This small molecule binds to this protein.
Small molecule (SMILES): O=[N+]([O-])c1ccc(O)cc1

Binding-site contacts:
Ligand atom C5 contacts residue TYR122 of chain 1.C at 3.6 Å (hydrophobic).
Ligand atom C5 contacts residue TYR78 of chain 1.C at 3.5 Å (hydrophobic).
Ligand atom C4 contacts residue TYR78 of chain 1.C at 3.7 Å (hydrophobic).
Ligand atom C3 contacts residue TYR122 of chain 1.C at 4.0 Å (hydrophobic).
Ligand atom C5 contacts residue TRP123 of chain 1.C at 4.2 Å (hydrophobic).
Ligand atom O2 contacts residue TYR122 of chain 1.C at 3.7 Å.
Ligand atom OH contacts residue TYR122 of chain 1.C at 4.3 Å.
Ligand atom C6 contacts residue TYR122 of chain 1.C at 3.5 Å (hydrophobic).
Ligand atom C5 contacts residue A2G1 of chain 1.J at 3.1 Å.
Ligand atom C2 contacts residue TYR78 of chain 1.C at 4.4 Å (hydrophobic).
Ligand atom C4 contacts residue TYR122 of chain 1.C at 3.8 Å (hydrophobic).
Ligand atom C6 contacts residue TRP123 of chain 1.C at 4.1 Å (hydrophobic).
Ligand atom C6 contacts residue A2G1 of chain 1.J at 4.4 Å.
Ligand atom C2 contacts residue TYR122 of chain 1.C at 3.9 Å (hydrophobic).
Ligand atom C3 contacts residue TYR78 of chain 1.C at 3.8 Å (hydrophobic).
Ligand atom C3 contacts residue A2G1 of chain 1.J at 3.5 Å.
Ligand atom O2 contacts residue SER76 of chain 1.C at 4.1 Å.
Ligand atom C1 contacts residue TYR122 of chain 1.C at 3.6 Å (hydrophobic).
Ligand atom OH contacts residue TYR78 of chain 1.C at 3.7 Å.
Ligand atom C1 contacts residue TYR78 of chain 1.C at 4.5 Å (hydrophobic).
Ligand atom OH contacts residue A2G1 of chain 1.J at 1.4 Å.
Ligand atom C6 contacts residue TYR78 of chain 1.C at 4.0 Å (hydrophobic).
Ligand atom N1 contacts residue TYR122 of chain 1.C at 3.6 Å.
Ligand atom C4 contacts residue A2G1 of chain 1.J at 2.4 Å.
Ligand atom O3 contacts residue TYR122 of chain 1.C at 3.6 Å (h-bond).

Sequence of chain 1.C:
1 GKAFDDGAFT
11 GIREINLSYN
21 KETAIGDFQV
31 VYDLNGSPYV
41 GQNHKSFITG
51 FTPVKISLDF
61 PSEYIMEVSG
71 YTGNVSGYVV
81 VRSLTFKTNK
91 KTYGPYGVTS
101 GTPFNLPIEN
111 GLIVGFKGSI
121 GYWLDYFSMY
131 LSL